A protein and the small-molecule ligand that binds it are described below.
Small molecule (SMILES): CC(=O)N[C@@H]1[C@@H](O)[C@H](O)[C@@H](CO)O[C@H]1O

Binding-site contacts:
Ligand atom C2 contacts residue PRO43 of chain 1.C at 4.4 Å (hydrophobic).
Ligand atom C7 contacts residue ASN45 of chain 1.C at 3.6 Å.
Ligand atom C6 contacts residue ILE174 of chain 1.C at 4.5 Å (hydrophobic).
Ligand atom O4 contacts residue PRO43 of chain 1.C at 3.5 Å.
Ligand atom C6 contacts residue ASN45 of chain 1.C at 4.1 Å.
Ligand atom O6 contacts residue ILE174 of chain 1.C at 3.9 Å.
Ligand atom C1 contacts residue PRO43 of chain 1.C at 4.2 Å (hydrophobic).
Ligand atom C4 contacts residue ASN45 of chain 1.C at 4.2 Å.
Ligand atom C5 contacts residue ASN45 of chain 1.C at 3.6 Å.
Ligand atom O6 contacts residue ASN45 of chain 1.C at 4.0 Å.
Ligand atom N2 contacts residue PRO43 of chain 1.C at 3.4 Å (h-bond).
Ligand atom O5 contacts residue ILE174 of chain 1.C at 4.3 Å.
Ligand atom N2 contacts residue ASN45 of chain 1.C at 3.2 Å (h-bond).
Ligand atom C7 contacts residue PRO42 of chain 1.C at 3.9 Å (hydrophobic).
Ligand atom O5 contacts residue ASN45 of chain 1.C at 2.4 Å (h-bond).
Ligand atom O7 contacts residue PRO42 of chain 1.C at 3.0 Å.
Ligand atom N2 contacts residue PRO42 of chain 1.C at 3.9 Å.
Ligand atom C8 contacts residue ASN45 of chain 1.C at 3.4 Å.
Ligand atom C8 contacts residue PRO43 of chain 1.C at 4.0 Å (hydrophobic).
Ligand atom C3 contacts residue ASN45 of chain 1.C at 3.7 Å.
Ligand atom C1 contacts residue ASN45 of chain 1.C at 1.4 Å.
Ligand atom C7 contacts residue PRO43 of chain 1.C at 3.2 Å (hydrophobic).
Ligand atom C5 contacts residue ILE174 of chain 1.C at 3.9 Å (hydrophobic).
Ligand atom C2 contacts residue ASN45 of chain 1.C at 2.5 Å.
Ligand atom O7 contacts residue PRO43 of chain 1.C at 2.9 Å (h-bond).
Ligand atom O3 contacts residue ASN45 of chain 1.C at 4.1 Å.

Sequence of chain 1.C:
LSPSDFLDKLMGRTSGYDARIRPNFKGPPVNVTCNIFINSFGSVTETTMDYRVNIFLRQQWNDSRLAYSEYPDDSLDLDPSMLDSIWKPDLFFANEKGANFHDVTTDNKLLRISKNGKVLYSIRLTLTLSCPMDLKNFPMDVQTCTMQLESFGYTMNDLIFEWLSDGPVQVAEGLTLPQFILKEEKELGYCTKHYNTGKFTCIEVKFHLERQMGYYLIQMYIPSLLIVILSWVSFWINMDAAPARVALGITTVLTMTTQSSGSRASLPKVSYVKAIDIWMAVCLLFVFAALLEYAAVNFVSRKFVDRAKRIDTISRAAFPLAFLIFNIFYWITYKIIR